Binding-site contacts:
Ligand atom O17 contacts residue THR118 of chain 1.C at 3.7 Å.
Ligand atom C15 contacts residue LYS10 of chain 1.B at 3.2 Å.
Ligand atom C14 contacts residue LYS10 of chain 1.B at 4.0 Å.
Ligand atom C4 contacts residue LEU12 of chain 1.C at 3.8 Å (hydrophobic).
Ligand atom C12 contacts residue THR101 of chain 1.C at 4.3 Å.
Ligand atom C6 contacts residue LYS10 of chain 1.B at 4.0 Å.
Ligand atom C10 contacts residue VAL116 of chain 1.C at 4.2 Å (hydrophobic).
Ligand atom C13 contacts residue VAL116 of chain 1.C at 4.1 Å (hydrophobic).
Ligand atom C3 contacts residue LYS10 of chain 1.C at 4.2 Å.
Ligand atom C5 contacts residue ALA103 of chain 1.B at 4.3 Å (hydrophobic).
Ligand atom C9 contacts residue THR101 of chain 1.C at 3.7 Å.
Ligand atom C8 contacts residue THR101 of chain 1.C at 4.4 Å.
Ligand atom C1 contacts residue LYS10 of chain 1.C at 3.8 Å.
Ligand atom C13 contacts residue THR118 of chain 1.C at 4.4 Å.
Ligand atom C2 contacts residue LYS10 of chain 1.B at 4.4 Å.
Ligand atom C9 contacts residue LYS10 of chain 1.B at 3.8 Å.
Ligand atom O16 contacts residue LYS10 of chain 1.C at 3.6 Å.
Ligand atom C8 contacts residue LYS10 of chain 1.B at 3.3 Å.
Ligand atom C11 contacts residue VAL116 of chain 1.C at 4.3 Å (hydrophobic).
Ligand atom C10 contacts residue LYS10 of chain 1.B at 3.7 Å.
Ligand atom C14 contacts residue SER47 of chain 1.B at 4.0 Å.
Ligand atom C15 contacts residue SER47 of chain 1.B at 4.4 Å.
Ligand atom C2 contacts residue LYS10 of chain 1.C at 3.9 Å.
Ligand atom C3 contacts residue ALA103 of chain 1.C at 4.2 Å (hydrophobic).
Ligand atom C12 contacts residue VAL116 of chain 1.C at 4.2 Å (hydrophobic).
Ligand atom O17 contacts residue PRO19 of chain 1.B at 4.5 Å.
Ligand atom C14 contacts residue PRO19 of chain 1.B at 4.3 Å (hydrophobic).
Ligand atom C7 contacts residue LYS10 of chain 1.B at 4.3 Å.
Ligand atom C1 contacts residue LYS10 of chain 1.B at 3.7 Å.
Ligand atom C11 contacts residue THR101 of chain 1.C at 3.5 Å.
Ligand atom O16 contacts residue THR101 of chain 1.C at 3.5 Å.
Ligand atom C7 contacts residue THR101 of chain 1.C at 4.3 Å.
Ligand atom C6 contacts residue LYS10 of chain 1.C at 4.2 Å.
Ligand atom C10 contacts residue THR101 of chain 1.C at 4.3 Å.
Ligand atom C3 contacts residue LEU12 of chain 1.B at 4.5 Å (hydrophobic).
Ligand atom C7 contacts residue LYS10 of chain 1.C at 4.2 Å.
Ligand atom C14 contacts residue VAL116 of chain 1.C at 4.0 Å (hydrophobic).
Ligand atom C15 contacts residue VAL116 of chain 1.C at 4.1 Å (hydrophobic).
Ligand atom C5 contacts residue LEU12 of chain 1.C at 3.8 Å (hydrophobic).

Sequence of chain 1.B:
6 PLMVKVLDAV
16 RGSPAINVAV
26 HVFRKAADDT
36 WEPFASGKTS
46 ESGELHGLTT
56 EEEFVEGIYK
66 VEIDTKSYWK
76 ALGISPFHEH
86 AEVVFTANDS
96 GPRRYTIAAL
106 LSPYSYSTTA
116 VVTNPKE

Sequence of chain 1.C:
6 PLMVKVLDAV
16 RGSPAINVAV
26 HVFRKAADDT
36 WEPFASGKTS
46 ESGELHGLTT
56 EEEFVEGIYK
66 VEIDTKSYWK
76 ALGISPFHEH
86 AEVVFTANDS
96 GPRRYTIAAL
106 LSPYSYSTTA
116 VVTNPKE

This protein binds this small molecule.
Small molecule (SMILES): O=C(/C=C/c1ccc(O)cc1)c1ccccc1